Sequence of chain 1.A:
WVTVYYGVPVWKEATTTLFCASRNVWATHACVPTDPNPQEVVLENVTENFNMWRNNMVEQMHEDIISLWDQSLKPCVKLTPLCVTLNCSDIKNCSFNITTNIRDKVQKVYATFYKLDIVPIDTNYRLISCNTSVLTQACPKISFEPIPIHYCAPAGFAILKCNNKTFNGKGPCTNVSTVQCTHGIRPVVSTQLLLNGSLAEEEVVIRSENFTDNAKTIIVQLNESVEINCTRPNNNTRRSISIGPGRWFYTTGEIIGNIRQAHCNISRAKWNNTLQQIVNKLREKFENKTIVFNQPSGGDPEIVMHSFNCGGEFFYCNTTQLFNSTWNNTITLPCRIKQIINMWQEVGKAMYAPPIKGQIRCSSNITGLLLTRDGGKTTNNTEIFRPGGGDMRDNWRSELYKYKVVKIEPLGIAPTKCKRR

This small molecule binds to this protein.
Small molecule (SMILES): CC(=O)N[C@@H]1[C@@H](O)[C@H](O)[C@@H](CO)O[C@H]1O

Binding-site contacts:
Ligand atom C4 contacts residue ASN435 of chain 1.A at 4.4 Å.
Ligand atom N2 contacts residue ASN435 of chain 1.A at 3.0 Å (h-bond).
Ligand atom C5 contacts residue ASN435 of chain 1.A at 3.8 Å.
Ligand atom C3 contacts residue ASN435 of chain 1.A at 3.9 Å.
Ligand atom C1 contacts residue ASN435 of chain 1.A at 1.5 Å.
Ligand atom C8 contacts residue THR437 of chain 1.A at 4.3 Å.
Ligand atom C2 contacts residue ASN435 of chain 1.A at 2.6 Å.
Ligand atom O7 contacts residue ASN435 of chain 1.A at 3.6 Å.
Ligand atom C7 contacts residue ASN435 of chain 1.A at 3.4 Å.
Ligand atom C8 contacts residue ASN435 of chain 1.A at 3.8 Å.
Ligand atom O5 contacts residue ASN435 of chain 1.A at 2.5 Å (h-bond).